This small molecule binds to this protein.
Small molecule (SMILES): Nc1ncnc2c1ncn2[C@H]1C[C@H](O)[C@@H](CO[P](=O)(O)OP(=O)(O)O)O1

Sequence of chain 2.E:
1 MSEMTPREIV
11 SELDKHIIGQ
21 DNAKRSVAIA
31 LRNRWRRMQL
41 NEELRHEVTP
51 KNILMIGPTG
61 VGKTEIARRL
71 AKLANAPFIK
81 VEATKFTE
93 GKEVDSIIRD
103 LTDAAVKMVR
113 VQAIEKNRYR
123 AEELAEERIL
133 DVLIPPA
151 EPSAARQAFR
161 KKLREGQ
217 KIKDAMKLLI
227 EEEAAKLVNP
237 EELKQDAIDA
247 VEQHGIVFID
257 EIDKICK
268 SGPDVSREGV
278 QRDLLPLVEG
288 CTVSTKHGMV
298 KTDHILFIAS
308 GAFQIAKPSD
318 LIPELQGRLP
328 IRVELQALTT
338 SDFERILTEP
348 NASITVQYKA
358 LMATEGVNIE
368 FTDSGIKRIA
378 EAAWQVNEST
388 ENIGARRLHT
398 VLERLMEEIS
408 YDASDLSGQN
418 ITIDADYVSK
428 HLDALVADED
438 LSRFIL

Binding-site contacts:
Ligand atom O1A contacts residue GLY62 of chain 2.E at 3.1 Å.
Ligand atom N7 contacts residue GLY60 of chain 2.E at 3.3 Å (h-bond).
Ligand atom O3' contacts residue GLU65 of chain 2.E at 3.5 Å (salt-bridge).
Ligand atom O3B contacts residue ARG393 of chain 2.E at 3.1 Å (salt-bridge).
Ligand atom O1B contacts residue THR64 of chain 2.E at 2.4 Å (h-bond).
Ligand atom C2 contacts residue ILE343 of chain 2.E at 3.7 Å (hydrophobic).
Ligand atom C2' contacts residue GLU65 of chain 2.E at 3.7 Å.
Ligand atom O2B contacts residue LYS63 of chain 2.E at 2.4 Å (salt-bridge).
Ligand atom N1 contacts residue ILE18 of chain 2.E at 3.2 Å (h-bond).
Ligand atom O1B contacts residue LYS63 of chain 2.E at 3.1 Å (salt-bridge).
Ligand atom O2A contacts residue ARG393 of chain 2.E at 3.3 Å (salt-bridge).
Ligand atom N7 contacts residue GLY62 of chain 2.E at 3.0 Å (h-bond).
Ligand atom O1A contacts residue GLU65 of chain 2.E at 2.8 Å (salt-bridge).
Ligand atom O3B contacts residue GLY60 of chain 2.E at 3.4 Å (h-bond).
Ligand atom C8 contacts residue GLY62 of chain 2.E at 3.5 Å.
Ligand atom O2A contacts residue THR64 of chain 2.E at 3.3 Å.
Ligand atom O1A contacts residue LYS63 of chain 2.E at 3.7 Å.
Ligand atom C2 contacts residue HIS16 of chain 2.E at 3.6 Å.
Ligand atom O3A contacts residue VAL61 of chain 2.E at 3.6 Å.
Ligand atom PB contacts residue LYS63 of chain 2.E at 3.6 Å.
Ligand atom N1 contacts residue ILE17 of chain 2.E at 3.6 Å.
Ligand atom C5' contacts residue ARG393 of chain 2.E at 3.5 Å.
Ligand atom PB contacts residue GLY60 of chain 2.E at 3.5 Å.
Ligand atom C3' contacts residue GLU65 of chain 2.E at 3.6 Å.
Ligand atom N1 contacts residue ILE343 of chain 2.E at 3.7 Å.
Ligand atom N3 contacts residue ILE343 of chain 2.E at 3.6 Å.
Ligand atom O2B contacts residue THR59 of chain 2.E at 3.7 Å.
Ligand atom O1A contacts residue THR64 of chain 2.E at 3.1 Å (h-bond).
Ligand atom N6 contacts residue VAL61 of chain 2.E at 3.6 Å (h-bond).
Ligand atom N6 contacts residue ILE18 of chain 2.E at 3.2 Å (h-bond).
Ligand atom C8 contacts residue ALA392 of chain 2.E at 3.7 Å (hydrophobic).
Ligand atom N7 contacts residue VAL61 of chain 2.E at 3.1 Å.
Ligand atom O2B contacts residue VAL61 of chain 2.E at 3.2 Å (h-bond).
Ligand atom O3A contacts residue GLY60 of chain 2.E at 3.2 Å.
Ligand atom C8 contacts residue GLY60 of chain 2.E at 3.0 Å.
Ligand atom O2B contacts residue GLY62 of chain 2.E at 3.7 Å.
Ligand atom O2B contacts residue GLY60 of chain 2.E at 2.9 Å (h-bond).
Ligand atom N6 contacts residue ILE17 of chain 2.E at 3.4 Å.
Ligand atom PB contacts residue THR64 of chain 2.E at 3.8 Å.
Ligand atom O3A contacts residue GLY62 of chain 2.E at 3.2 Å (h-bond).